The protein below binds the small molecule below.
Small molecule (SMILES): NCC(=O)O

Binding-site contacts:
Ligand atom N contacts residue LYS79 of chain 2.B at 3.9 Å.
Ligand atom N contacts residue GLU6 of chain 2.B at 3.6 Å (salt-bridge).

Sequence of chain 2.B:
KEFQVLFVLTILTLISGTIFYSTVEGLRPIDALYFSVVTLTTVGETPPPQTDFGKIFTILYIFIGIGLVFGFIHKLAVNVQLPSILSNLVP